Sequence of chain 6.A:
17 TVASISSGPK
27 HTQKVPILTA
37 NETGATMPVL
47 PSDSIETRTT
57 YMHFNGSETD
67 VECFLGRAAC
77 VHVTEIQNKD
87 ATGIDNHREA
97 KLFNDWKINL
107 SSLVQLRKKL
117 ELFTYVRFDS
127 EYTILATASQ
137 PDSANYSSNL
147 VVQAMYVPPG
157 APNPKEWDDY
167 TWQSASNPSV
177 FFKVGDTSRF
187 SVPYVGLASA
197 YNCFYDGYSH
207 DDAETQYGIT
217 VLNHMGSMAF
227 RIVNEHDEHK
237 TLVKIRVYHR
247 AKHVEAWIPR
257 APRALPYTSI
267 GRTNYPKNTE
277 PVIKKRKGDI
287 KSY

Binding-site contacts:
Ligand atom C4A contacts residue PRO174 of chain 6.A at 3.2 Å (hydrophobic).
Ligand atom C3C contacts residue ILE104 of chain 6.A at 3.6 Å (hydrophobic).
Ligand atom C4 contacts residue TYR197 of chain 6.A at 3.6 Å (hydrophobic).
Ligand atom C4C contacts residue VAL191 of chain 6.A at 3.7 Å (hydrophobic).
Ligand atom N3A contacts residue ALA24 of chain 6.C at 3.8 Å.
Ligand atom C4B contacts residue TYR152 of chain 6.A at 3.7 Å (hydrophobic).
Ligand atom C4B contacts residue PHE186 of chain 6.A at 3.6 Å (hydrophobic).
Ligand atom C1C contacts residue TYR128 of chain 6.A at 3.6 Å (hydrophobic).
Ligand atom C5A contacts residue VAL176 of chain 6.A at 3.8 Å (hydrophobic).
Ligand atom C5 contacts residue MET221 of chain 6.A at 3.9 Å (hydrophobic).
Ligand atom C31 contacts residue ASN219 of chain 6.A at 3.7 Å.
Ligand atom O1 contacts residue MET221 of chain 6.A at 3.4 Å (h-bond).
Ligand atom O1B contacts residue VAL188 of chain 6.A at 3.8 Å.
Ligand atom C5B contacts residue PHE186 of chain 6.A at 3.8 Å (hydrophobic).
Ligand atom C1C contacts residue LEU106 of chain 6.A at 3.9 Å (hydrophobic).
Ligand atom C5C contacts residue TYR152 of chain 6.A at 3.8 Å (hydrophobic).
Ligand atom C5 contacts residue LEU106 of chain 6.A at 3.7 Å (hydrophobic).
Ligand atom CL1 contacts residue LEU25 of chain 6.C at 3.5 Å.
Ligand atom C4A contacts residue SER175 of chain 6.A at 3.6 Å.
Ligand atom O1A contacts residue MET224 of chain 6.A at 3.9 Å.
Ligand atom C31 contacts residue TYR197 of chain 6.A at 3.6 Å (hydrophobic).
Ligand atom C2C contacts residue MET221 of chain 6.A at 3.3 Å (hydrophobic).
Ligand atom CL2 contacts residue MET224 of chain 6.A at 3.2 Å.
Ligand atom CL2 contacts residue TYR128 of chain 6.A at 3.4 Å.
Ligand atom C4A contacts residue ALA150 of chain 6.A at 3.9 Å (hydrophobic).
Ligand atom O1 contacts residue LEU106 of chain 6.A at 3.7 Å.
Ligand atom C3B contacts residue TYR152 of chain 6.A at 3.9 Å (hydrophobic).
Ligand atom CL1 contacts residue VAL188 of chain 6.A at 3.7 Å.
Ligand atom C3C contacts residue TYR128 of chain 6.A at 3.8 Å (hydrophobic).
Ligand atom C2A contacts residue PHE186 of chain 6.A at 3.6 Å (hydrophobic).
Ligand atom C5A contacts residue ALA150 of chain 6.A at 3.4 Å (hydrophobic).
Ligand atom N3A contacts residue PRO174 of chain 6.A at 3.3 Å (h-bond).
Ligand atom N2 contacts residue ASN219 of chain 6.A at 3.5 Å (h-bond).
Ligand atom N2 contacts residue MET221 of chain 6.A at 3.9 Å.
Ligand atom C5B contacts residue MET224 of chain 6.A at 3.8 Å (hydrophobic).
Ligand atom C3B contacts residue ALA24 of chain 6.C at 4.0 Å (hydrophobic).
Ligand atom CL2 contacts residue ILE104 of chain 6.A at 3.4 Å.
Ligand atom C2C contacts residue ILE104 of chain 6.A at 3.9 Å (hydrophobic).
Ligand atom C4A contacts residue VAL176 of chain 6.A at 3.9 Å (hydrophobic).
Ligand atom O1A contacts residue PHE186 of chain 6.A at 3.4 Å.

Sequence of chain 6.C:
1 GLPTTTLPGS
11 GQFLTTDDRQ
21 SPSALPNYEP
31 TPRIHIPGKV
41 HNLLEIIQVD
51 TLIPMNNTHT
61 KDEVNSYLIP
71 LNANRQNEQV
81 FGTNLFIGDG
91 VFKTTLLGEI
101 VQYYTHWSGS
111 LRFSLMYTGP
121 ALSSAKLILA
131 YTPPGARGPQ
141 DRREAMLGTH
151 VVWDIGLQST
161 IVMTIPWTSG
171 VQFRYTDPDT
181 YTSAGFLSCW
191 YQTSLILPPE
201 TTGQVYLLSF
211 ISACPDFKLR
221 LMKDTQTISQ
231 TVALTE

The protein below binds the small molecule below.
Small molecule (SMILES): Cc1cc(CCCCCOc2c(Cl)cc(C3=NCCO3)cc2Cl)on1

Sequence of chain 7.C:
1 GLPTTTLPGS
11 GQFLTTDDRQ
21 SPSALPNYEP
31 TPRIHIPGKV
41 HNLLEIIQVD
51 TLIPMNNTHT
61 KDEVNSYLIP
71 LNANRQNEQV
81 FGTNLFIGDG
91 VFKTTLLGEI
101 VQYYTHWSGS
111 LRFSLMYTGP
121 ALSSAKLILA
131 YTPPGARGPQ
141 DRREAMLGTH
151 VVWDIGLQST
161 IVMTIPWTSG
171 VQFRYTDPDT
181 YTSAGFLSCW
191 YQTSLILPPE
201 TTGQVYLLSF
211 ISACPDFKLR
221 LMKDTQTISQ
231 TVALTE